The small molecule below binds the protein below.
Small molecule (SMILES): CC(=O)N[C@@H]1[C@@H](O)[C@H](O)[C@@H](CO)O[C@H]1O

Sequence of chain 3.A:
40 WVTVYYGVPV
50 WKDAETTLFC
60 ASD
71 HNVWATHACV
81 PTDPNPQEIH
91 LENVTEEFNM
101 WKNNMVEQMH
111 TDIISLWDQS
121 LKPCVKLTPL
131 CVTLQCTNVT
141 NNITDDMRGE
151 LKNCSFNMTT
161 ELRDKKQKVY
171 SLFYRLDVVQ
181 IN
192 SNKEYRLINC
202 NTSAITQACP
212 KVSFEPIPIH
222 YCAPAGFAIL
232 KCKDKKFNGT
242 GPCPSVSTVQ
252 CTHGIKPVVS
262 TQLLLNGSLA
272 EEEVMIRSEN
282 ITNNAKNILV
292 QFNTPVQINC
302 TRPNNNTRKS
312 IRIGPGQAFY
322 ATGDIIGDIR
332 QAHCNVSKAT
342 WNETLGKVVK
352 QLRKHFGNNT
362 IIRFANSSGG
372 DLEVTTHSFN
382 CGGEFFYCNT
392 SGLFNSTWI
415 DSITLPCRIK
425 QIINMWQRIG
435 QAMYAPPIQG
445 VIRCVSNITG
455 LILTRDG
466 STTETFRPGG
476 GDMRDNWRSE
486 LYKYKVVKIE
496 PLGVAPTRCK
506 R

Binding-site contacts:
Ligand atom O7 contacts residue ASN239 of chain 3.A at 4.4 Å.
Ligand atom O5 contacts residue ASN239 of chain 3.A at 2.4 Å (h-bond).
Ligand atom C3 contacts residue ASN239 of chain 3.A at 3.6 Å.
Ligand atom C2 contacts residue ASN239 of chain 3.A at 2.4 Å.
Ligand atom C8 contacts residue HIS356 of chain 3.A at 4.1 Å.
Ligand atom C1 contacts residue ASN239 of chain 3.A at 1.4 Å.
Ligand atom N2 contacts residue ASN239 of chain 3.A at 2.7 Å (h-bond).
Ligand atom C7 contacts residue ASN239 of chain 3.A at 3.7 Å.
Ligand atom C4 contacts residue ASN239 of chain 3.A at 4.1 Å.
Ligand atom C5 contacts residue THR241 of chain 3.A at 4.2 Å.
Ligand atom O5 contacts residue THR241 of chain 3.A at 4.2 Å.
Ligand atom C7 contacts residue HIS356 of chain 3.A at 4.3 Å.
Ligand atom C8 contacts residue ILE282 of chain 3.A at 3.9 Å (hydrophobic).
Ligand atom C2 contacts residue THR241 of chain 3.A at 4.5 Å.
Ligand atom C5 contacts residue ASN239 of chain 3.A at 3.6 Å.
Ligand atom C1 contacts residue THR241 of chain 3.A at 3.8 Å.
Ligand atom C8 contacts residue SER279 of chain 3.A at 4.2 Å.
Ligand atom O7 contacts residue HIS356 of chain 3.A at 3.9 Å.
Ligand atom C3 contacts residue THR241 of chain 3.A at 4.2 Å.